Sequence of chain 1.C:
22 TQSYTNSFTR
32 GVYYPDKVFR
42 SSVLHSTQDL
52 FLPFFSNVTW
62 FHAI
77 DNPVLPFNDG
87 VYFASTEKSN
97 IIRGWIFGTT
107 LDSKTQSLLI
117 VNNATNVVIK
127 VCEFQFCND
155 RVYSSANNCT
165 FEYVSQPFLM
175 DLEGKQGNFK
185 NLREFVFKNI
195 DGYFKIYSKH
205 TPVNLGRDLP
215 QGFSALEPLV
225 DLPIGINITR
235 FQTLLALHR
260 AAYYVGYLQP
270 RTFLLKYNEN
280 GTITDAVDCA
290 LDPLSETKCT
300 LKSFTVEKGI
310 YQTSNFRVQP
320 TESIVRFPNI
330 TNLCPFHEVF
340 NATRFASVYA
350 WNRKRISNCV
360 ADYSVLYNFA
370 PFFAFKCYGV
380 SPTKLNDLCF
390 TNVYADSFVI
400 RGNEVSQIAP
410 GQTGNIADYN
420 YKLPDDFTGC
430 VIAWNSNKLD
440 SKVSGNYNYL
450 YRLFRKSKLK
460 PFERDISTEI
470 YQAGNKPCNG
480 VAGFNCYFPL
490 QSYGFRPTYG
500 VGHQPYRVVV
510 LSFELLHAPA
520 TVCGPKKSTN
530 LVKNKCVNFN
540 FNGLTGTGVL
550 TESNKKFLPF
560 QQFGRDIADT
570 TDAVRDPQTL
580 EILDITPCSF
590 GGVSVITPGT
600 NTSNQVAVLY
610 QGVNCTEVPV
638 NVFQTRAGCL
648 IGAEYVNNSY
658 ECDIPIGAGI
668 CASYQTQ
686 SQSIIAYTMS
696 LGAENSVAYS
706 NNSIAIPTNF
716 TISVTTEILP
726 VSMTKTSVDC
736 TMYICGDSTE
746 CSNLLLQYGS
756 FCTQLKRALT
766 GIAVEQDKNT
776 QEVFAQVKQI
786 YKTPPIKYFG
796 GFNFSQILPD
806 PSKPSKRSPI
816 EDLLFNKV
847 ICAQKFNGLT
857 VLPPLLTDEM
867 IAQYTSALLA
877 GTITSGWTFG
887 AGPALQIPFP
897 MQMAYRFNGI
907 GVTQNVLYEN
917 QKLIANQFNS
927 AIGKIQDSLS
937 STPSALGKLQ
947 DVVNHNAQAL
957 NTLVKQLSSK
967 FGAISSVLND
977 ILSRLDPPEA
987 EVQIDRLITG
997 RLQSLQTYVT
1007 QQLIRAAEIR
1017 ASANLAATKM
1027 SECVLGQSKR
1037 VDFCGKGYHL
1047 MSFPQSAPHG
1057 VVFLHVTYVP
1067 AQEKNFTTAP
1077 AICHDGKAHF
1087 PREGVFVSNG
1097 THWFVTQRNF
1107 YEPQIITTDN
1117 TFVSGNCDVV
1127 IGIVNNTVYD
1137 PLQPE

Binding-site contacts:
Ligand atom C5 contacts residue PHE1100 of chain 1.C at 4.5 Å (hydrophobic).
Ligand atom C3 contacts residue ASN1095 of chain 1.C at 3.8 Å.
Ligand atom C6 contacts residue HIS1098 of chain 1.C at 4.0 Å.
Ligand atom C2 contacts residue ASN1095 of chain 1.C at 2.4 Å.
Ligand atom C5 contacts residue HIS1098 of chain 1.C at 3.4 Å.
Ligand atom O5 contacts residue ASN1095 of chain 1.C at 2.4 Å (h-bond).
Ligand atom C1 contacts residue THR1097 of chain 1.C at 4.2 Å.
Ligand atom C4 contacts residue ASN1095 of chain 1.C at 4.2 Å.
Ligand atom N2 contacts residue ASN1095 of chain 1.C at 2.8 Å (h-bond).
Ligand atom C6 contacts residue PHE1100 of chain 1.C at 3.6 Å (hydrophobic).
Ligand atom C1 contacts residue HIS1098 of chain 1.C at 4.2 Å.
Ligand atom O6 contacts residue PHE1100 of chain 1.C at 4.4 Å.
Ligand atom O5 contacts residue HIS1098 of chain 1.C at 4.1 Å.
Ligand atom C1 contacts residue ASN1095 of chain 1.C at 1.4 Å.
Ligand atom C8 contacts residue ASN1095 of chain 1.C at 4.1 Å.
Ligand atom C4 contacts residue HIS1098 of chain 1.C at 4.3 Å.
Ligand atom C7 contacts residue ASN1095 of chain 1.C at 3.2 Å.
Ligand atom O5 contacts residue PHE1100 of chain 1.C at 3.9 Å.
Ligand atom C5 contacts residue ASN1095 of chain 1.C at 3.7 Å.
Ligand atom O4 contacts residue HIS1098 of chain 1.C at 4.1 Å.
Ligand atom O7 contacts residue ASN1095 of chain 1.C at 3.2 Å (h-bond).

A small-molecule ligand and the protein it binds are described below.
Small molecule (SMILES): CC(=O)N[C@@H]1[C@@H](O)[C@H](O)[C@@H](CO)O[C@H]1O